Sequence of chain 1.A:
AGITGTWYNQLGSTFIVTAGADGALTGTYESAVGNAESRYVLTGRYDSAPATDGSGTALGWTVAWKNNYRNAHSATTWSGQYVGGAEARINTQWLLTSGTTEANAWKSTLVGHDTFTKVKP

Binding-site contacts:
Ligand atom C07 contacts residue SER33 of chain 2.B at 3.4 Å.
Ligand atom O01 contacts residue TYR31 of chain 2.B at 3.9 Å.
Ligand atom C13 contacts residue GLY36 of chain 2.B at 3.7 Å.
Ligand atom C07 contacts residue TRP67 of chain 2.B at 3.5 Å (hydrophobic).
Ligand atom O01 contacts residue ASN11 of chain 2.B at 3.3 Å (h-bond).
Ligand atom O01 contacts residue LEU13 of chain 2.B at 3.7 Å.
Ligand atom C08 contacts residue TRP67 of chain 2.B at 3.4 Å (hydrophobic).
Ligand atom C02 contacts residue LEU13 of chain 2.B at 3.8 Å (hydrophobic).
Ligand atom C03 contacts residue ASP116 of chain 2.B at 4.1 Å.
Ligand atom C10 contacts residue TRP67 of chain 2.B at 3.9 Å (hydrophobic).
Ligand atom C05 contacts residue TRP67 of chain 2.B at 3.9 Å (hydrophobic).
Ligand atom O02 contacts residue TRP67 of chain 2.B at 3.9 Å.
Ligand atom C11 contacts residue LEU98 of chain 2.B at 3.9 Å (hydrophobic).
Ligand atom C02 contacts residue TRP108 of chain 1.A at 4.0 Å (hydrophobic).
Ligand atom C10 contacts residue GLY36 of chain 2.B at 4.1 Å.
Ligand atom C09 contacts residue TRP67 of chain 2.B at 3.6 Å (hydrophobic).
Ligand atom C10 contacts residue ASN37 of chain 2.B at 3.4 Å.
Ligand atom C04 contacts residue VAL35 of chain 2.B at 3.9 Å (hydrophobic).
Ligand atom O02 contacts residue LEU98 of chain 2.B at 3.7 Å.
Ligand atom C13 contacts residue ASN37 of chain 2.B at 3.1 Å.
Ligand atom C02 contacts residue ASP116 of chain 2.B at 3.4 Å.
Ligand atom C07 contacts residue VAL35 of chain 2.B at 3.7 Å (hydrophobic).
Ligand atom C04 contacts residue SER33 of chain 2.B at 4.1 Å.
Ligand atom C09 contacts residue ASN37 of chain 2.B at 4.0 Å.
Ligand atom C03 contacts residue TRP108 of chain 1.A at 4.0 Å (hydrophobic).
Ligand atom C05 contacts residue TRP108 of chain 1.A at 3.8 Å (hydrophobic).
Ligand atom C04 contacts residue TRP108 of chain 1.A at 3.7 Å (hydrophobic).
Ligand atom O02 contacts residue THR78 of chain 2.B at 2.8 Å (h-bond).
Ligand atom C11 contacts residue TRP108 of chain 1.A at 4.2 Å (hydrophobic).
Ligand atom C08 contacts residue LEU98 of chain 2.B at 4.0 Å (hydrophobic).
Ligand atom C09 contacts residue GLY36 of chain 2.B at 4.0 Å.
Ligand atom C03 contacts residue TRP96 of chain 2.B at 3.4 Å (hydrophobic).
Ligand atom C09 contacts residue VAL35 of chain 2.B at 3.7 Å (hydrophobic).
Ligand atom C12 contacts residue ASN37 of chain 2.B at 3.6 Å.
Ligand atom C11 contacts residue ASN37 of chain 2.B at 3.5 Å.
Ligand atom C05 contacts residue THR78 of chain 2.B at 3.9 Å.
Ligand atom C09 contacts residue ALA38 of chain 2.B at 4.0 Å (hydrophobic).
Ligand atom O01 contacts residue ASP116 of chain 2.B at 2.6 Å (salt-bridge).
Ligand atom C11 contacts residue GLY36 of chain 2.B at 3.8 Å.
Ligand atom C02 contacts residue TRP96 of chain 2.B at 3.6 Å (hydrophobic).

The protein below binds the small molecule below.
Small molecule (SMILES): CCCCCCCCC(=O)CCCO

Sequence of chain 2.B:
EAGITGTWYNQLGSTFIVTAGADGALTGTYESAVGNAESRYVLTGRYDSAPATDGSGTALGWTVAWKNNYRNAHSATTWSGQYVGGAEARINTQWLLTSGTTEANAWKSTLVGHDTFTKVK